This protein binds this small molecule.
Small molecule (SMILES): CC[C@H](C)[C@@H](C=O)NC(=O)[C@H](CO)NC(=O)[C@H](CCCCN)NC(=O)[C@@H](N)C(C)C

Sequence of chain 57.A:
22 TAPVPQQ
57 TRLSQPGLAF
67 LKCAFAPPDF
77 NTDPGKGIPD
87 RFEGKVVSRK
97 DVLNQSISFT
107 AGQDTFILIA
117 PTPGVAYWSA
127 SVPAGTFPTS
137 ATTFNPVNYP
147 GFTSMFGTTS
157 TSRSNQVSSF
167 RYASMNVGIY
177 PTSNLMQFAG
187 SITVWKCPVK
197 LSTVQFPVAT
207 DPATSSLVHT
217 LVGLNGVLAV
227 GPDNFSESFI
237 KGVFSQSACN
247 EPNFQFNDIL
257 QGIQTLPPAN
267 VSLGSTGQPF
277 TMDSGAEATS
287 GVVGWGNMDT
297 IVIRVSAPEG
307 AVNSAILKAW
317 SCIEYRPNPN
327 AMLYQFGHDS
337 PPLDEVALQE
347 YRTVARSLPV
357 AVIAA

Binding-site contacts:
Ligand atom CD1 contacts residue THR349 of chain 57.A at 4.3 Å.
Ligand atom CG2 contacts residue PHE71 of chain 57.A at 4.0 Å (hydrophobic).